Sequence of chain 35.E:
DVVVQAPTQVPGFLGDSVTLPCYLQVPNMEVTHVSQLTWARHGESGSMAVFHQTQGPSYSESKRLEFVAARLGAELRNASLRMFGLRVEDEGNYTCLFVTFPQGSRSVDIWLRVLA

Binding-site contacts:
Ligand atom C4 contacts residue TRP111 of chain 35.E at 4.0 Å (hydrophobic).
Ligand atom C3 contacts residue ASN93 of chain 35.E at 3.1 Å.
Ligand atom O5 contacts residue TRP111 of chain 35.E at 4.3 Å.
Ligand atom O5 contacts residue ASN93 of chain 35.E at 4.1 Å.
Ligand atom C1 contacts residue ASN93 of chain 35.E at 1.4 Å.
Ligand atom C7 contacts residue GLY92 of chain 35.E at 4.2 Å.
Ligand atom C5 contacts residue ASN93 of chain 35.E at 4.0 Å.
Ligand atom C1 contacts residue TRP111 of chain 35.E at 3.9 Å (hydrophobic).
Ligand atom O4 contacts residue TRP111 of chain 35.E at 3.4 Å.
Ligand atom C7 contacts residue ASN93 of chain 35.E at 3.5 Å.
Ligand atom C8 contacts residue GLY92 of chain 35.E at 3.6 Å.
Ligand atom C6 contacts residue HIS42 of chain 35.E at 4.3 Å.
Ligand atom C8 contacts residue GLU91 of chain 35.E at 3.8 Å.
Ligand atom O3 contacts residue TRP111 of chain 35.E at 4.3 Å.
Ligand atom C5 contacts residue ASN93 of chain 35.E at 3.5 Å.
Ligand atom O7 contacts residue TRP111 of chain 35.E at 3.6 Å.
Ligand atom C4 contacts residue ASN93 of chain 35.E at 3.6 Å.
Ligand atom O5 contacts residue ASN93 of chain 35.E at 2.3 Å (h-bond).
Ligand atom N2 contacts residue TRP111 of chain 35.E at 3.5 Å.
Ligand atom C8 contacts residue TRP111 of chain 35.E at 3.3 Å (hydrophobic).
Ligand atom C5 contacts residue TRP111 of chain 35.E at 3.7 Å (hydrophobic).
Ligand atom C3 contacts residue TRP111 of chain 35.E at 3.7 Å (hydrophobic).
Ligand atom N2 contacts residue ASN93 of chain 35.E at 2.5 Å (h-bond).
Ligand atom O3 contacts residue ASN93 of chain 35.E at 4.0 Å.
Ligand atom C6 contacts residue ASN93 of chain 35.E at 3.1 Å.
Ligand atom N2 contacts residue GLY92 of chain 35.E at 4.2 Å.
Ligand atom O7 contacts residue ASN93 of chain 35.E at 3.9 Å.
Ligand atom C2 contacts residue TRP111 of chain 35.E at 4.1 Å (hydrophobic).
Ligand atom C7 contacts residue TRP111 of chain 35.E at 3.8 Å (hydrophobic).
Ligand atom C2 contacts residue ASN93 of chain 35.E at 1.8 Å.

The protein below binds the small molecule below.
Small molecule (SMILES): CC(=O)N[C@H]1[C@H](O[C@H]2[C@H](O)[C@@H](NC(C)=O)CO[C@@H]2CO[C@@H]2O[C@@H](C)[C@@H](O)[C@@H](O)[C@@H]2O)O[C@H](CO)[C@@H](O[C@@H]2O[C@H](CO)[C@@H](O)[C@H](O[C@H]3O[C@H](CO)[C@@H](O)[C@H](O)[C@@H]3O)[C@@H]2O)[C@@H]1O